Binding-site contacts:
Ligand atom C7 contacts residue ASN72 of chain 1.B at 3.5 Å.
Ligand atom O5 contacts residue THR74 of chain 1.B at 4.0 Å.
Ligand atom O7 contacts residue ASN72 of chain 1.B at 3.7 Å.
Ligand atom N2 contacts residue ASN72 of chain 1.B at 3.1 Å (h-bond).
Ligand atom C1 contacts residue ASN72 of chain 1.B at 1.5 Å.
Ligand atom O5 contacts residue VAL75 of chain 1.B at 4.3 Å.
Ligand atom C2 contacts residue ASN72 of chain 1.B at 2.5 Å.
Ligand atom O5 contacts residue ASN72 of chain 1.B at 2.3 Å (h-bond).
Ligand atom C5 contacts residue THR74 of chain 1.B at 4.4 Å.
Ligand atom O5 contacts residue LYS8 of chain 1.B at 4.1 Å.
Ligand atom C8 contacts residue ASN72 of chain 1.B at 3.9 Å.
Ligand atom O7 contacts residue THR74 of chain 1.B at 4.0 Å.
Ligand atom C4 contacts residue ASN72 of chain 1.B at 4.2 Å.
Ligand atom C3 contacts residue ASN72 of chain 1.B at 3.8 Å.
Ligand atom C5 contacts residue ASN72 of chain 1.B at 3.6 Å.
Ligand atom C1 contacts residue THR74 of chain 1.B at 3.6 Å.

A small-molecule ligand and the protein it binds are described below.
Small molecule (SMILES): CC(=O)N[C@@H]1[C@@H](O)[C@H](O)[C@@H](CO)O[C@H]1O

Sequence of chain 1.B:
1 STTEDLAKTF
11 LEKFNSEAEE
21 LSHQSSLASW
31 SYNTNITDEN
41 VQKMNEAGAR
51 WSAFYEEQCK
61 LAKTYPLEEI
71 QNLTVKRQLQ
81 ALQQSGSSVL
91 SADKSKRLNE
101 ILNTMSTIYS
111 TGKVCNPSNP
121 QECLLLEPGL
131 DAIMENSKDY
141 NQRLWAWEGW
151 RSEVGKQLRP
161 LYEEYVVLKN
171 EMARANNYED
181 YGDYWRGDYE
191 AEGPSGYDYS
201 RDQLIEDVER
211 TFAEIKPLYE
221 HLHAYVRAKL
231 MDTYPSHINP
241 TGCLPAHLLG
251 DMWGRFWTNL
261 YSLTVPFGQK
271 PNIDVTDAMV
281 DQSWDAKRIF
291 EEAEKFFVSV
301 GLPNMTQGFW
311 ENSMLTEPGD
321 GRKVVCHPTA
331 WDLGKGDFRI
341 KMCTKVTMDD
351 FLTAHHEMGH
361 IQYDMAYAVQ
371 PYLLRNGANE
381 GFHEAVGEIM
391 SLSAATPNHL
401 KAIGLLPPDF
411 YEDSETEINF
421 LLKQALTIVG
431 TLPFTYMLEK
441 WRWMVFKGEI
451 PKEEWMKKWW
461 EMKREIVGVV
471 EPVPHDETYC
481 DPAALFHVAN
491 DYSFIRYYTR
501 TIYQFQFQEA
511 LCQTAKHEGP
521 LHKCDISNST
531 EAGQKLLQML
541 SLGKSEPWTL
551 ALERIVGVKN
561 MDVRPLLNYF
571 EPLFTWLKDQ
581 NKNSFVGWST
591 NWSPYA